Binding-site contacts:
Ligand atom O2A contacts residue ARG291 of chain 1.A at 2.9 Å (salt-bridge).
Ligand atom O1B contacts residue LYS285 of chain 1.A at 3.2 Å (salt-bridge).
Ligand atom C3' contacts residue ASP150 of chain 1.A at 3.5 Å.
Ligand atom O2 contacts residue PHE60 of chain 1.A at 3.4 Å (h-bond).
Ligand atom O2D contacts residue PHE60 of chain 1.A at 2.6 Å (h-bond).
Ligand atom O2B contacts residue ASP150 of chain 1.A at 3.1 Å (salt-bridge).
Ligand atom O6' contacts residue HIS240 of chain 1.A at 2.9 Å (h-bond).
Ligand atom C4' contacts residue ASP241 of chain 1.A at 3.4 Å.
Ligand atom O4 contacts residue TYR65 of chain 1.A at 3.4 Å.
Ligand atom O2 contacts residue ILE62 of chain 1.A at 2.8 Å (h-bond).
Ligand atom O2' contacts residue ALA207 of chain 1.A at 3.2 Å.
Ligand atom O3D contacts residue ASP152 of chain 1.A at 2.8 Å (salt-bridge).
Ligand atom PB contacts residue MN1 of chain 1.C at 3.2 Å.
Ligand atom O1B contacts residue ARG291 of chain 1.A at 2.9 Å (salt-bridge).
Ligand atom C6' contacts residue HIS240 of chain 1.A at 3.5 Å.
Ligand atom O3A contacts residue ARG291 of chain 1.A at 3.5 Å (salt-bridge).
Ligand atom O2 contacts residue TYR65 of chain 1.A at 3.4 Å.
Ligand atom O3' contacts residue GLY206 of chain 1.A at 3.0 Å.
Ligand atom O1A contacts residue ASP152 of chain 1.A at 3.0 Å (salt-bridge).
Ligand atom O2D contacts residue VAL151 of chain 1.A at 3.5 Å.
Ligand atom N3 contacts residue TYR65 of chain 1.A at 3.2 Å.
Ligand atom N3 contacts residue ILE62 of chain 1.A at 2.8 Å (h-bond).
Ligand atom O3' contacts residue ARG127 of chain 1.A at 2.9 Å (salt-bridge).
Ligand atom O1A contacts residue MN1 of chain 1.C at 2.2 Å.
Ligand atom O2B contacts residue MN1 of chain 1.C at 2.0 Å.
Ligand atom O3' contacts residue ALA207 of chain 1.A at 3.2 Å (h-bond).
Ligand atom C4' contacts residue SER124 of chain 1.A at 3.3 Å.
Ligand atom O3D contacts residue ASP150 of chain 1.A at 3.3 Å.
Ligand atom O2A contacts residue TYR65 of chain 1.A at 2.8 Å (h-bond).
Ligand atom PA contacts residue MN1 of chain 1.C at 3.4 Å.
Ligand atom O3' contacts residue ASP150 of chain 1.A at 2.9 Å (salt-bridge).
Ligand atom O3D contacts residue VAL151 of chain 1.A at 3.2 Å (h-bond).
Ligand atom C4 contacts residue TYR65 of chain 1.A at 3.2 Å (hydrophobic).
Ligand atom O4' contacts residue ASP241 of chain 1.A at 2.7 Å (salt-bridge).
Ligand atom C2D contacts residue PHE60 of chain 1.A at 3.4 Å (hydrophobic).
Ligand atom C2 contacts residue TYR65 of chain 1.A at 3.5 Å (hydrophobic).
Ligand atom O2' contacts residue ASP150 of chain 1.A at 3.1 Å (salt-bridge).
Ligand atom O1A contacts residue ASP150 of chain 1.A at 3.2 Å (salt-bridge).
Ligand atom O6' contacts residue TRP120 of chain 1.A at 3.4 Å.
Ligand atom O1B contacts residue DA81 of chain 1.D at 2.8 Å (h-bond).

This small molecule binds to this protein.
Small molecule (SMILES): O=c1ccn([C@@H]2O[C@H](CO[P](=O)(O)O[P](=O)(O)O[C@H]3O[C@H](CO)[C@H](O)[C@H](O)[C@H]3O)[C@@H](O)[C@H]2O)c(=O)[nH]1

Sequence of chain 1.A:
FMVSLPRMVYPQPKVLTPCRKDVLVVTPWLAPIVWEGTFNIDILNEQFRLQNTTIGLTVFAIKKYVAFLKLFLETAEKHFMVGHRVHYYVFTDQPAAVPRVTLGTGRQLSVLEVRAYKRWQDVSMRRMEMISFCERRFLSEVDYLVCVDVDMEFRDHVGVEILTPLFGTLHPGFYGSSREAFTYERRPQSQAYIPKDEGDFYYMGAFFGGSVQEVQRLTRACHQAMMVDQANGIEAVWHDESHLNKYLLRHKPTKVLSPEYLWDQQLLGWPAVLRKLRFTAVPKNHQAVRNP